Sequence of chain 1.A:
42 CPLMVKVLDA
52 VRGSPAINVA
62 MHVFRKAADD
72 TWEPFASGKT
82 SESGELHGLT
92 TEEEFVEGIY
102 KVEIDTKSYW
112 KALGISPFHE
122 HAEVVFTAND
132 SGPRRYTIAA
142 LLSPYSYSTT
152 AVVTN

Sequence of chain 2.A:
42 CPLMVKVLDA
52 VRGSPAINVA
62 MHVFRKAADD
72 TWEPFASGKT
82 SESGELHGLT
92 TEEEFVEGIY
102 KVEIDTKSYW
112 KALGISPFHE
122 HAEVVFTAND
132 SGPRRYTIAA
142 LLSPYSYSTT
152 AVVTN

A small-molecule ligand and the protein it binds are described below.
Small molecule (SMILES): O=C(O)c1cc(Cl)c2oc3ccccc3c(=O)c2c1

Binding-site contacts:
Ligand atom CAK contacts residue LYS47 of chain 2.A at 3.4 Å.
Ligand atom CAL contacts residue LYS47 of chain 2.A at 3.4 Å.
Ligand atom CAE contacts residue HH91 of chain 2.D at 0.1 Å.
Ligand atom CAG contacts residue HH91 of chain 2.D at 0.2 Å.
Ligand atom CAJ contacts residue HH91 of chain 2.D at 1.3 Å.
Ligand atom CAN contacts residue HH91 of chain 2.D at 2.8 Å.
Ligand atom CAC contacts residue HH91 of chain 2.D at 0.1 Å.
Ligand atom CAN contacts residue THR138 of chain 1.A at 3.7 Å.
Ligand atom OAI contacts residue ALA140 of chain 1.A at 3.1 Å.
Ligand atom CAJ contacts residue LEU49 of chain 2.A at 3.2 Å (hydrophobic).
Ligand atom CAC contacts residue ALA140 of chain 2.A at 3.7 Å (hydrophobic).
Ligand atom CL1 contacts residue VAL153 of chain 1.A at 3.5 Å.
Ligand atom CAB contacts residue ALA140 of chain 1.A at 3.7 Å (hydrophobic).
Ligand atom CAJ contacts residue ALA140 of chain 1.A at 3.2 Å (hydrophobic).
Ligand atom CAF contacts residue HH91 of chain 2.D at 0.0 Å.
Ligand atom CAM contacts residue ALA140 of chain 1.A at 3.3 Å (hydrophobic).
Ligand atom CAD contacts residue HH91 of chain 2.D at 0.1 Å.
Ligand atom CAO contacts residue LYS47 of chain 2.A at 3.4 Å.
Ligand atom CAL contacts residue HH91 of chain 2.D at 2.5 Å.
Ligand atom OAI contacts residue LEU49 of chain 2.A at 3.0 Å.
Ligand atom OAQ contacts residue HH91 of chain 2.D at 2.7 Å (h-bond).
Ligand atom CAH contacts residue HH91 of chain 2.D at 0.1 Å.
Ligand atom CAK contacts residue HH91 of chain 2.D at 1.5 Å.
Ligand atom CAK contacts residue LYS47 of chain 1.A at 3.8 Å.
Ligand atom OAQ contacts residue LYS47 of chain 1.A at 3.7 Å.
Ligand atom CAB contacts residue LEU49 of chain 2.A at 3.6 Å (hydrophobic).
Ligand atom CAM contacts residue HH91 of chain 2.D at 2.4 Å.
Ligand atom OAS contacts residue LEU49 of chain 1.A at 3.6 Å.
Ligand atom CAH contacts residue LEU49 of chain 2.A at 3.7 Å (hydrophobic).
Ligand atom CAO contacts residue HH91 of chain 2.D at 3.7 Å.
Ligand atom OAS contacts residue HH91 of chain 2.D at 0.1 Å.
Ligand atom OAQ contacts residue LYS47 of chain 2.A at 3.6 Å.
Ligand atom CL1 contacts residue THR151 of chain 1.A at 3.7 Å.
Ligand atom CAA contacts residue HH91 of chain 2.D at 0.1 Å.
Ligand atom CAB contacts residue HH91 of chain 2.D at 0.1 Å.
Ligand atom CL1 contacts residue ALA140 of chain 1.A at 3.5 Å.
Ligand atom OAI contacts residue HH91 of chain 2.D at 1.3 Å.
Ligand atom OAP contacts residue THR138 of chain 1.A at 3.8 Å.
Ligand atom CAM contacts residue LEU49 of chain 2.A at 3.5 Å (hydrophobic).
Ligand atom CAC contacts residue LEU49 of chain 1.A at 3.6 Å (hydrophobic).